Sequence of chain 1.A:
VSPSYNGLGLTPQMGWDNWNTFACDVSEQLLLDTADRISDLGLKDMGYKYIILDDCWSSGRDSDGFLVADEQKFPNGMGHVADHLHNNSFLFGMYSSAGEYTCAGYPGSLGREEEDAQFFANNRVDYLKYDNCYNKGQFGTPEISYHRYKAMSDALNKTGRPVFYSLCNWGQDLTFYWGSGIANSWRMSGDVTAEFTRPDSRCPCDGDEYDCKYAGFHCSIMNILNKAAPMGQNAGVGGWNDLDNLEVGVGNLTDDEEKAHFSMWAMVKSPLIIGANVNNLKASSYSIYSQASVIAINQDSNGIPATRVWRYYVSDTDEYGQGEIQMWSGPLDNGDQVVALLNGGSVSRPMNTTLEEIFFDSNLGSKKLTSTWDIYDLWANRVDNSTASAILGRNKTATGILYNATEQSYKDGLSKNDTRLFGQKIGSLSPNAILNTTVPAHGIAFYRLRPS

Binding-site contacts:
Ligand atom C7 contacts residue ASN403 of chain 1.A at 3.2 Å.
Ligand atom O6 contacts residue LYS300 of chain 1.A at 3.9 Å.
Ligand atom C3 contacts residue ASP273 of chain 1.A at 4.2 Å.
Ligand atom C1 contacts residue SER302 of chain 1.A at 3.9 Å.
Ligand atom C8 contacts residue ASN403 of chain 1.A at 3.5 Å.
Ligand atom C4 contacts residue ASN403 of chain 1.A at 4.2 Å.
Ligand atom N2 contacts residue ASN403 of chain 1.A at 2.9 Å (h-bond).
Ligand atom O4 contacts residue ASP273 of chain 1.A at 3.2 Å.
Ligand atom O6 contacts residue SER302 of chain 1.A at 3.0 Å (h-bond).
Ligand atom C1 contacts residue ASN403 of chain 1.A at 1.4 Å.
Ligand atom C2 contacts residue ASN403 of chain 1.A at 2.4 Å.
Ligand atom C6 contacts residue SER302 of chain 1.A at 3.8 Å.
Ligand atom C3 contacts residue ASN403 of chain 1.A at 3.8 Å.
Ligand atom C4 contacts residue ASP273 of chain 1.A at 4.2 Å.
Ligand atom C5 contacts residue ASN403 of chain 1.A at 3.7 Å.
Ligand atom O7 contacts residue ASN403 of chain 1.A at 4.0 Å.
Ligand atom C5 contacts residue SER302 of chain 1.A at 3.6 Å.
Ligand atom O5 contacts residue SER302 of chain 1.A at 3.8 Å.
Ligand atom O5 contacts residue ASN403 of chain 1.A at 2.4 Å (h-bond).

The protein below binds the small molecule below.
Small molecule (SMILES): CC(=O)N[C@@H]1[C@@H](O)[C@H](O)[C@@H](CO)O[C@H]1O